Binding-site contacts:
Ligand atom CD1 contacts residue VAL146 of chain 1.G at 3.4 Å (hydrophobic).
Ligand atom CA contacts residue TRP145 of chain 1.G at 3.4 Å (hydrophobic).
Ligand atom CB contacts residue VAL146 of chain 1.G at 3.6 Å (hydrophobic).
Ligand atom C contacts residue TYR193 of chain 1.G at 3.6 Å (hydrophobic).
Ligand atom ND2 contacts residue CYS189 of chain 1.G at 3.0 Å (h-bond).
Ligand atom CB contacts residue TYR193 of chain 1.G at 3.1 Å (hydrophobic).
Ligand atom CB contacts residue MET114 of chain 1.H at 3.4 Å (hydrophobic).
Ligand atom N contacts residue TRP145 of chain 1.G at 3.2 Å (h-bond).
Ligand atom CD1 contacts residue TRP145 of chain 1.G at 3.4 Å (hydrophobic).
Ligand atom ND2 contacts residue GLU191 of chain 1.G at 3.6 Å (salt-bridge).
Ligand atom CB contacts residue TRP145 of chain 1.G at 3.4 Å (hydrophobic).
Ligand atom OD1 contacts residue CYS189 of chain 1.G at 3.2 Å (h-bond).
Ligand atom CB contacts residue ASP162 of chain 1.H at 3.5 Å.
Ligand atom SG contacts residue TYR193 of chain 1.G at 3.1 Å.
Ligand atom CB contacts residue ARG57 of chain 1.H at 3.4 Å.
Ligand atom CA contacts residue TYR193 of chain 1.G at 3.4 Å (hydrophobic).
Ligand atom N contacts residue TYR186 of chain 1.G at 3.5 Å.
Ligand atom NH2 contacts residue ASP195 of chain 1.G at 3.6 Å (salt-bridge).
Ligand atom CD contacts residue TYR53 of chain 1.H at 3.5 Å (hydrophobic).
Ligand atom CB contacts residue TYR147 of chain 1.G at 3.4 Å (hydrophobic).
Ligand atom OD1 contacts residue ARG77 of chain 1.H at 3.1 Å (salt-bridge).
Ligand atom CG contacts residue TRP145 of chain 1.G at 3.5 Å (hydrophobic).
Ligand atom CD contacts residue TYR91 of chain 1.G at 3.6 Å (hydrophobic).
Ligand atom CD contacts residue TYR186 of chain 1.G at 3.4 Å (hydrophobic).
Ligand atom NH2 contacts residue GLN184 of chain 1.G at 3.5 Å (h-bond).
Ligand atom O contacts residue MET114 of chain 1.H at 3.4 Å.
Ligand atom CZ contacts residue TYR186 of chain 1.G at 3.5 Å (hydrophobic).
Ligand atom NH2 contacts residue TYR186 of chain 1.G at 3.5 Å (h-bond).
Ligand atom NH1 contacts residue ASP195 of chain 1.G at 3.2 Å (salt-bridge).
Ligand atom O contacts residue TYR193 of chain 1.G at 3.5 Å (h-bond).
Ligand atom ND2 contacts residue TYR193 of chain 1.G at 2.9 Å (h-bond).
Ligand atom N contacts residue TYR193 of chain 1.G at 3.6 Å.
Ligand atom O contacts residue TYR186 of chain 1.G at 3.5 Å (h-bond).
Ligand atom CG contacts residue TYR193 of chain 1.G at 3.5 Å (hydrophobic).
Ligand atom CG contacts residue CYS189 of chain 1.G at 3.2 Å (hydrophobic).
Ligand atom NE contacts residue TYR186 of chain 1.G at 2.6 Å (h-bond).
Ligand atom C contacts residue TYR186 of chain 1.G at 3.4 Å (hydrophobic).
Ligand atom NH1 contacts residue ILE194 of chain 1.G at 3.5 Å (h-bond).
Ligand atom C contacts residue TRP145 of chain 1.G at 3.5 Å (hydrophobic).
Ligand atom CB contacts residue SER165 of chain 1.H at 3.6 Å.

A protein and the small-molecule ligand that binds it are described below.
Small molecule (SMILES): CC[C@H](C)[C@@H]1NC(=O)[C@@H]2CSSC[C@H](NC(=O)CN)C(=O)N[C@@H](CSSC[C@@H](C(N)=O)NC(=O)[C@H](CC(C)C)NC(=O)[C@H](CC(=O)O)NC(=O)[C@@H]3CCCN3C(=O)[C@H](CC(N)=O)NC(=O)[C@H](CC(N)=O)NC(=O)[C@H](CC(C)C)NC1=O)C(=O)N[C@@H](CO)C(=O)N[C@@H](CCCN=C(N)N)C(=O)N1CCC[C@H]1C(=O)N1CCC[C@H]1C(=O)N2

Sequence of chain 1.G:
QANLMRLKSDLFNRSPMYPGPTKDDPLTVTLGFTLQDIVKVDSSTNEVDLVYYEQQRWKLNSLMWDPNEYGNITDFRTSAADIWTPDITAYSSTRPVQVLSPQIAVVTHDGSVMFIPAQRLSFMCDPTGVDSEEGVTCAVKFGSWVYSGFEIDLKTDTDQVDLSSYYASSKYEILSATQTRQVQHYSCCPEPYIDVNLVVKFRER

Sequence of chain 1.H:
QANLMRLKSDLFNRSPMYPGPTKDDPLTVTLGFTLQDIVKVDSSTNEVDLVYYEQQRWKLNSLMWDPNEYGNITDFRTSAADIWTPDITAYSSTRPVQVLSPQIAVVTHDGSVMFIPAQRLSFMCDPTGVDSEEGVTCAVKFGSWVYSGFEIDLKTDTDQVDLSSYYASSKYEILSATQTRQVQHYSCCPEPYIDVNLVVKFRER